The small molecule below binds the protein below.
Small molecule (SMILES): CC(=O)N[C@@H]1[C@@H](O)[C@H](O)[C@@H](CO)O[C@H]1O

Sequence of chain 1.A:
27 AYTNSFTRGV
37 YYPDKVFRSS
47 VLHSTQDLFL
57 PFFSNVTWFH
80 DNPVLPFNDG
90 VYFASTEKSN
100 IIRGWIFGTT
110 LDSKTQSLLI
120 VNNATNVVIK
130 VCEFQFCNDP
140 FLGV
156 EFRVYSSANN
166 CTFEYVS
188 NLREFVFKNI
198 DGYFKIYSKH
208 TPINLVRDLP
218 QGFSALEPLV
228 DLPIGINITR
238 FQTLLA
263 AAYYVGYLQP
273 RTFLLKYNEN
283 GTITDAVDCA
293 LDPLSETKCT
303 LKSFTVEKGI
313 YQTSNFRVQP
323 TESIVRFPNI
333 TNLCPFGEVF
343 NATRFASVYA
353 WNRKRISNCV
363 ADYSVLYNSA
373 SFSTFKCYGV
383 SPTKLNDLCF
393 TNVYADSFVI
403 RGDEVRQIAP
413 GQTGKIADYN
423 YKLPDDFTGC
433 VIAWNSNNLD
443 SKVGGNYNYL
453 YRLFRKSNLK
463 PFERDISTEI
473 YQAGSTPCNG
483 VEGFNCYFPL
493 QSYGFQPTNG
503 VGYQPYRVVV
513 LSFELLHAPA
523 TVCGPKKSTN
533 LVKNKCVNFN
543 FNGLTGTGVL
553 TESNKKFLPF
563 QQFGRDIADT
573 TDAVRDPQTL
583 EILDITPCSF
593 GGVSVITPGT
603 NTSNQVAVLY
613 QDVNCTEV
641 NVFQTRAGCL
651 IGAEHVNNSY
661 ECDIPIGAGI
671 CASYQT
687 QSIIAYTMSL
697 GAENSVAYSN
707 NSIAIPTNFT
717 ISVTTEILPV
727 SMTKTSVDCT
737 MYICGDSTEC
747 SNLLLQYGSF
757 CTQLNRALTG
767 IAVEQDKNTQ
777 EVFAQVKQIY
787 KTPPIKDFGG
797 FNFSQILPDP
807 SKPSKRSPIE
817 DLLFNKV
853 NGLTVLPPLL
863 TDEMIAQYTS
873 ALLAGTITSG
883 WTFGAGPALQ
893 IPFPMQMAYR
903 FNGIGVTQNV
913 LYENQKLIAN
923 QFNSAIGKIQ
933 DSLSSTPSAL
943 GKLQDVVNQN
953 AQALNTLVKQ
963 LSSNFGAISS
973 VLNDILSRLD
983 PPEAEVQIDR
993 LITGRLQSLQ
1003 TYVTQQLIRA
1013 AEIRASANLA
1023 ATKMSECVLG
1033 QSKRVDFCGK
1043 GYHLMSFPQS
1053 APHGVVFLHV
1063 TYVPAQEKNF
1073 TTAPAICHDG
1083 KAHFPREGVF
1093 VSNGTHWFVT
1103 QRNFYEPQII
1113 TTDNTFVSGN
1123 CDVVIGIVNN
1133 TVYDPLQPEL

Binding-site contacts:
Ligand atom O5 contacts residue SER800 of chain 1.A at 3.5 Å (h-bond).
Ligand atom C7 contacts residue ASN798 of chain 1.A at 3.3 Å.
Ligand atom C1 contacts residue ASN798 of chain 1.A at 1.4 Å.
Ligand atom O5 contacts residue ASN798 of chain 1.A at 2.3 Å (h-bond).
Ligand atom N2 contacts residue ASN798 of chain 1.A at 2.9 Å (h-bond).
Ligand atom C3 contacts residue ASN798 of chain 1.A at 3.8 Å.
Ligand atom C2 contacts residue ASN798 of chain 1.A at 2.5 Å.
Ligand atom C5 contacts residue SER800 of chain 1.A at 3.9 Å.
Ligand atom C8 contacts residue ASN798 of chain 1.A at 3.9 Å.
Ligand atom C5 contacts residue ASN798 of chain 1.A at 3.6 Å.
Ligand atom C1 contacts residue SER800 of chain 1.A at 3.3 Å.
Ligand atom O7 contacts residue ASN798 of chain 1.A at 3.6 Å.
Ligand atom C4 contacts residue ASN798 of chain 1.A at 4.2 Å.